Binding-site contacts:
Ligand atom C4 contacts residue THR198 of chain 1.A at 3.0 Å.
Ligand atom C4 contacts residue HIS119 of chain 1.A at 3.9 Å.
Ligand atom C8 contacts residue LEU197 of chain 1.A at 4.0 Å (hydrophobic).
Ligand atom N3 contacts residue HIS96 of chain 1.A at 3.4 Å (h-bond).
Ligand atom C15 contacts residue PHE130 of chain 1.A at 3.7 Å (hydrophobic).
Ligand atom O6 contacts residue TRP208 of chain 1.A at 3.2 Å.
Ligand atom O1 contacts residue HIS94 of chain 1.A at 3.3 Å (h-bond).
Ligand atom C16 contacts residue LEU197 of chain 1.A at 4.1 Å (hydrophobic).
Ligand atom O5 contacts residue THR198 of chain 1.A at 2.9 Å (h-bond).
Ligand atom O6 contacts residue HIS119 of chain 1.A at 3.5 Å (h-bond).
Ligand atom O10 contacts residue VAL121 of chain 1.A at 3.7 Å.
Ligand atom C9 contacts residue LEU197 of chain 1.A at 4.0 Å (hydrophobic).
Ligand atom C11 contacts residue LEU197 of chain 1.A at 3.9 Å (hydrophobic).
Ligand atom N3 contacts residue THR198 of chain 1.A at 3.1 Å (h-bond).
Ligand atom N3 contacts residue HIS94 of chain 1.A at 3.1 Å (h-bond).
Ligand atom O1 contacts residue THR199 of chain 1.A at 3.7 Å.
Ligand atom C12 contacts residue GLN92 of chain 1.A at 3.9 Å.
Ligand atom O1 contacts residue HIS96 of chain 1.A at 3.9 Å.
Ligand atom C7 contacts residue LEU197 of chain 1.A at 4.1 Å (hydrophobic).
Ligand atom C2 contacts residue THR199 of chain 1.A at 4.0 Å.
Ligand atom C11 contacts residue VAL142 of chain 1.A at 3.7 Å (hydrophobic).
Ligand atom O14 contacts residue PHE130 of chain 1.A at 3.3 Å.
Ligand atom C11 contacts residue VAL121 of chain 1.A at 3.6 Å (hydrophobic).
Ligand atom O10 contacts residue HIS94 of chain 1.A at 3.5 Å.
Ligand atom C7 contacts residue THR198 of chain 1.A at 3.7 Å.
Ligand atom C7 contacts residue THR199 of chain 1.A at 3.6 Å.
Ligand atom C2 contacts residue ZN1 of chain 1.B at 2.9 Å.
Ligand atom C4 contacts residue ZN1 of chain 1.B at 3.0 Å.
Ligand atom O6 contacts residue ZN1 of chain 1.B at 3.4 Å.
Ligand atom C17 contacts residue THR199 of chain 1.A at 3.3 Å.
Ligand atom O6 contacts residue THR198 of chain 1.A at 3.3 Å (h-bond).
Ligand atom O1 contacts residue ZN1 of chain 1.B at 3.2 Å.
Ligand atom O5 contacts residue LEU197 of chain 1.A at 3.4 Å.
Ligand atom C2 contacts residue THR198 of chain 1.A at 3.6 Å.
Ligand atom C2 contacts residue HIS96 of chain 1.A at 4.0 Å.
Ligand atom N3 contacts residue HIS119 of chain 1.A at 3.4 Å (h-bond).
Ligand atom C17 contacts residue LEU197 of chain 1.A at 4.1 Å (hydrophobic).
Ligand atom C2 contacts residue HIS94 of chain 1.A at 3.5 Å.
Ligand atom C8 contacts residue THR199 of chain 1.A at 3.9 Å.
Ligand atom N3 contacts residue ZN1 of chain 1.B at 2.0 Å.

Sequence of chain 1.A:
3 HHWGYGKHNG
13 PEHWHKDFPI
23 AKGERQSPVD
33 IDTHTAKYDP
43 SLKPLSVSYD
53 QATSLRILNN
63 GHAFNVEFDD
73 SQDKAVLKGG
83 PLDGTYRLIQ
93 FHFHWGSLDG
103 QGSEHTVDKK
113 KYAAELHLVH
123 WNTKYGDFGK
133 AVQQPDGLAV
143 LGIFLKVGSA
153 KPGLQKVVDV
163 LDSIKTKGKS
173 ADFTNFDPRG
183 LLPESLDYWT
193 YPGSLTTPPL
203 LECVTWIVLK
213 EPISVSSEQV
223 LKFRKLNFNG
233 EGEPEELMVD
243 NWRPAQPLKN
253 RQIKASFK

This protein binds this small molecule.
Small molecule (SMILES): COc1ccc([C@H]2OC(=O)NC2=O)c(OC)c1